Binding-site contacts:
Ligand atom O contacts residue SER2 of chain 1.B at 3.9 Å.
Ligand atom CA contacts residue TYR13 of chain 1.B at 4.5 Å (hydrophobic).
Ligand atom CA contacts residue SER2 of chain 1.B at 4.1 Å.
Ligand atom CB contacts residue ARG10 of chain 1.B at 4.4 Å.
Ligand atom OXT contacts residue TYR13 of chain 1.B at 3.5 Å (h-bond).
Ligand atom OXT contacts residue ARG17 of chain 1.B at 3.0 Å (salt-bridge).
Ligand atom O contacts residue TYR13 of chain 1.B at 2.5 Å (h-bond).
Ligand atom C contacts residue SER2 of chain 1.B at 4.2 Å.
Ligand atom OG contacts residue SER2 of chain 1.B at 2.7 Å (h-bond).
Ligand atom CB contacts residue TYR13 of chain 1.B at 4.2 Å (hydrophobic).
Ligand atom O contacts residue GLN22 of chain 1.B at 3.8 Å.
Ligand atom C contacts residue TYR13 of chain 1.B at 3.3 Å (hydrophobic).
Ligand atom OG contacts residue LYS1 of chain 1.B at 3.5 Å.
Ligand atom C contacts residue ARG17 of chain 1.B at 3.9 Å.
Ligand atom CB contacts residue SER2 of chain 1.B at 2.8 Å.
Ligand atom O contacts residue ARG17 of chain 1.B at 4.0 Å.

This small molecule binds to this protein.
Small molecule (SMILES): N[C@@H](CO)C(=O)O

Sequence of chain 1.B:
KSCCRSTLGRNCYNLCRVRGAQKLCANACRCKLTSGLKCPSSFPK